Binding-site contacts:
Ligand atom N4 contacts residue VAL118 of chain 1.B at 4.2 Å.
Ligand atom S1 contacts residue HIS116 of chain 1.B at 4.4 Å.
Ligand atom S2 contacts residue HIS97 of chain 1.B at 2.7 Å.
Ligand atom O1 contacts residue TRP188 of chain 1.B at 3.8 Å.
Ligand atom S2 contacts residue VAL118 of chain 1.B at 3.3 Å.
Ligand atom N1 contacts residue ZN1 of chain 1.L at 2.0 Å.
Ligand atom O1 contacts residue ZN1 of chain 1.L at 2.9 Å.
Ligand atom S1 contacts residue HIS97 of chain 1.B at 3.6 Å.
Ligand atom N2 contacts residue LEU177 of chain 1.B at 3.9 Å.
Ligand atom O2 contacts residue LEU177 of chain 1.B at 3.4 Å.
Ligand atom N1 contacts residue HIS99 of chain 1.B at 3.2 Å (h-bond).
Ligand atom C1 contacts residue HIS97 of chain 1.B at 3.7 Å.
Ligand atom C2 contacts residue VAL118 of chain 1.B at 4.2 Å (hydrophobic).
Ligand atom N3 contacts residue LEU177 of chain 1.B at 4.1 Å.
Ligand atom S1 contacts residue ZN1 of chain 1.L at 3.1 Å.
Ligand atom C2 contacts residue LYS75 of chain 1.B at 4.4 Å.
Ligand atom N1 contacts residue THR178 of chain 1.B at 3.4 Å (h-bond).
Ligand atom O2 contacts residue THR178 of chain 1.B at 2.7 Å (h-bond).
Ligand atom S1 contacts residue ALA179 of chain 1.B at 4.5 Å.
Ligand atom S1 contacts residue LEU177 of chain 1.B at 4.4 Å.
Ligand atom C2 contacts residue HIS97 of chain 1.B at 4.3 Å.
Ligand atom S1 contacts residue THR178 of chain 1.B at 3.7 Å.
Ligand atom O1 contacts residue THR178 of chain 1.B at 4.0 Å.
Ligand atom O2 contacts residue ALA179 of chain 1.B at 3.1 Å (h-bond).
Ligand atom N1 contacts residue HIS116 of chain 1.B at 3.9 Å.
Ligand atom N4 contacts residue LYS75 of chain 1.B at 4.1 Å.
Ligand atom C1 contacts residue ZN1 of chain 1.L at 4.1 Å.
Ligand atom N4 contacts residue ASN95 of chain 1.B at 4.0 Å.
Ligand atom N1 contacts residue HIS97 of chain 1.B at 2.9 Å (h-bond).
Ligand atom S2 contacts residue ZN1 of chain 1.L at 4.5 Å.
Ligand atom O2 contacts residue ZN1 of chain 1.L at 4.2 Å.
Ligand atom C1 contacts residue LEU177 of chain 1.B at 4.2 Å (hydrophobic).
Ligand atom O1 contacts residue HIS116 of chain 1.B at 3.5 Å (h-bond).
Ligand atom N1 contacts residue ALA179 of chain 1.B at 4.4 Å.
Ligand atom O1 contacts residue HIS97 of chain 1.B at 3.5 Å (h-bond).

A small-molecule ligand and the protein it binds are described below.
Small molecule (SMILES): Nc1nnc(S(N)(=O)=O)s1

Sequence of chain 1.B:
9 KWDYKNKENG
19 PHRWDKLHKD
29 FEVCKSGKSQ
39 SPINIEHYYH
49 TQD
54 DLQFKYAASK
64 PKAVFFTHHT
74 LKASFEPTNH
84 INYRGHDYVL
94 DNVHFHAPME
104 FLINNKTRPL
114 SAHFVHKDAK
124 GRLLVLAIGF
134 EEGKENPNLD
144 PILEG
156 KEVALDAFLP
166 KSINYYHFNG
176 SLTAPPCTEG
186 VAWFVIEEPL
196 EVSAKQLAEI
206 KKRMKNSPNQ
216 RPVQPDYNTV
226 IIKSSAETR